Binding-site contacts:
Ligand atom O05 contacts residue GLY142 of chain 1.B at 3.3 Å (h-bond).
Ligand atom C06 contacts residue TYR121 of chain 1.B at 4.1 Å (hydrophobic).
Ligand atom N07 contacts residue TYR152 of chain 1.B at 3.6 Å.
Ligand atom C04 contacts residue SER126 of chain 1.B at 4.3 Å.
Ligand atom O05 contacts residue SER126 of chain 1.B at 3.2 Å (h-bond).
Ligand atom N01 contacts residue PRO122 of chain 1.B at 4.5 Å.
Ligand atom C06 contacts residue PRO122 of chain 1.B at 4.2 Å (hydrophobic).
Ligand atom C03 contacts residue TYR121 of chain 1.B at 3.6 Å (hydrophobic).
Ligand atom C02 contacts residue TYR152 of chain 1.B at 4.2 Å (hydrophobic).
Ligand atom C04 contacts residue TYR152 of chain 1.B at 3.5 Å (hydrophobic).
Ligand atom N07 contacts residue TYR141 of chain 1.B at 3.7 Å.
Ligand atom N07 contacts residue PRO122 of chain 1.B at 3.9 Å.
Ligand atom N01 contacts residue TYR121 of chain 1.B at 2.5 Å (h-bond).
Ligand atom N07 contacts residue TYR121 of chain 1.B at 3.0 Å (h-bond).
Ligand atom C04 contacts residue ALA123 of chain 1.B at 4.2 Å (hydrophobic).
Ligand atom C02 contacts residue ASP120 of chain 1.B at 4.1 Å.
Ligand atom C06 contacts residue ALA123 of chain 1.B at 4.2 Å (hydrophobic).
Ligand atom O05 contacts residue ALA123 of chain 1.B at 4.3 Å.
Ligand atom C04 contacts residue GLY142 of chain 1.B at 4.2 Å.
Ligand atom C02 contacts residue TYR121 of chain 1.B at 3.5 Å (hydrophobic).
Ligand atom N01 contacts residue ASP120 of chain 1.B at 2.8 Å (salt-bridge).
Ligand atom N01 contacts residue TYR152 of chain 1.B at 4.2 Å.
Ligand atom C06 contacts residue GLY142 of chain 1.B at 3.9 Å.
Ligand atom C06 contacts residue TYR141 of chain 1.B at 3.6 Å (hydrophobic).
Ligand atom N07 contacts residue ALA123 of chain 1.B at 4.2 Å.
Ligand atom C02 contacts residue ALA123 of chain 1.B at 4.5 Å (hydrophobic).
Ligand atom C06 contacts residue SER126 of chain 1.B at 3.6 Å.
Ligand atom O05 contacts residue TYR152 of chain 1.B at 3.3 Å (h-bond).
Ligand atom C03 contacts residue ALA123 of chain 1.B at 4.1 Å (hydrophobic).
Ligand atom C06 contacts residue TYR152 of chain 1.B at 3.7 Å (hydrophobic).
Ligand atom C03 contacts residue TYR152 of chain 1.B at 3.7 Å (hydrophobic).

Sequence of chain 1.B:
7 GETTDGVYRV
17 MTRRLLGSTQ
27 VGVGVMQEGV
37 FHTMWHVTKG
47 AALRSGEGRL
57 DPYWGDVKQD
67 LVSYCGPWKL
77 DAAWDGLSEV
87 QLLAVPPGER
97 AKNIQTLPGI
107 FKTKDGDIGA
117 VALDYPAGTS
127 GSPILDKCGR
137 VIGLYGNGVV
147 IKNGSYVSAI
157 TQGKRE

This protein binds this small molecule.
Small molecule (SMILES): NCc1cocn1